This protein binds this small molecule.
Small molecule (SMILES): CC(=O)N[C@@H]1[C@@H](O)[C@H](O)[C@@H](CO)O[C@H]1O

Sequence of chain 1.B:
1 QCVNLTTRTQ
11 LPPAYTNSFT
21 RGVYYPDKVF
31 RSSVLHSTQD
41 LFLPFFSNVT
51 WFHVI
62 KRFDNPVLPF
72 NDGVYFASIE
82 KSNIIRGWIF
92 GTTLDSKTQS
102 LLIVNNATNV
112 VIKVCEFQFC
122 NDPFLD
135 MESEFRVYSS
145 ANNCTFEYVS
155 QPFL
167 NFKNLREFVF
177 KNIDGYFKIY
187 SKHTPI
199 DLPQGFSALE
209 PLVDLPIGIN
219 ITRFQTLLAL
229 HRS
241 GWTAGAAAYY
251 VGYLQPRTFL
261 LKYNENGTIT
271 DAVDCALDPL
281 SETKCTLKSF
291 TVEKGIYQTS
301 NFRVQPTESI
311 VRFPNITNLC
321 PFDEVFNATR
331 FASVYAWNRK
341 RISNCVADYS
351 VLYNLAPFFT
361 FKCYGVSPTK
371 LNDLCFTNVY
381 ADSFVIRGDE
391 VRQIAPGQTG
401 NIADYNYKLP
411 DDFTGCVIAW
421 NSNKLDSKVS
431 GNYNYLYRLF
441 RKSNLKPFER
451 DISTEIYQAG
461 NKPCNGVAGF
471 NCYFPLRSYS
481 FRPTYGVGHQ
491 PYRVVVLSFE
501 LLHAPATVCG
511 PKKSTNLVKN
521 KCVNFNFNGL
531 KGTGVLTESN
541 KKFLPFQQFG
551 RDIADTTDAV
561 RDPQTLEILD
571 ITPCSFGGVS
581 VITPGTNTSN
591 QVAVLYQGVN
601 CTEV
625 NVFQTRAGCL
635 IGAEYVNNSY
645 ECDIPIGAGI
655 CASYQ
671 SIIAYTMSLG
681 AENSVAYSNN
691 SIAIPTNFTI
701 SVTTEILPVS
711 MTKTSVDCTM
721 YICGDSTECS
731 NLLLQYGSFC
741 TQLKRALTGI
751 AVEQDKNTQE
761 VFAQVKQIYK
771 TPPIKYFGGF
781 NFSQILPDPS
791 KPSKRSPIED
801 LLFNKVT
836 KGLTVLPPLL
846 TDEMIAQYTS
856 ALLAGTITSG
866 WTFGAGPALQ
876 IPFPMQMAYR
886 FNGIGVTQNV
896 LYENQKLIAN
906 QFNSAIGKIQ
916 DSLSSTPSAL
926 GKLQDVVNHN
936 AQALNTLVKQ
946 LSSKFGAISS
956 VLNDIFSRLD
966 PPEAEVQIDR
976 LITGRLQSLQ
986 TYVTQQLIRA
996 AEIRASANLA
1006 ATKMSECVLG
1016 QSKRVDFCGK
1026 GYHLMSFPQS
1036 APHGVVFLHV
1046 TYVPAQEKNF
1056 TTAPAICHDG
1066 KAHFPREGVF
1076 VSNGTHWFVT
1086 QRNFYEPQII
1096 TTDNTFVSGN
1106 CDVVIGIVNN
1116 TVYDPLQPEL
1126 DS

Sequence of chain 1.C:
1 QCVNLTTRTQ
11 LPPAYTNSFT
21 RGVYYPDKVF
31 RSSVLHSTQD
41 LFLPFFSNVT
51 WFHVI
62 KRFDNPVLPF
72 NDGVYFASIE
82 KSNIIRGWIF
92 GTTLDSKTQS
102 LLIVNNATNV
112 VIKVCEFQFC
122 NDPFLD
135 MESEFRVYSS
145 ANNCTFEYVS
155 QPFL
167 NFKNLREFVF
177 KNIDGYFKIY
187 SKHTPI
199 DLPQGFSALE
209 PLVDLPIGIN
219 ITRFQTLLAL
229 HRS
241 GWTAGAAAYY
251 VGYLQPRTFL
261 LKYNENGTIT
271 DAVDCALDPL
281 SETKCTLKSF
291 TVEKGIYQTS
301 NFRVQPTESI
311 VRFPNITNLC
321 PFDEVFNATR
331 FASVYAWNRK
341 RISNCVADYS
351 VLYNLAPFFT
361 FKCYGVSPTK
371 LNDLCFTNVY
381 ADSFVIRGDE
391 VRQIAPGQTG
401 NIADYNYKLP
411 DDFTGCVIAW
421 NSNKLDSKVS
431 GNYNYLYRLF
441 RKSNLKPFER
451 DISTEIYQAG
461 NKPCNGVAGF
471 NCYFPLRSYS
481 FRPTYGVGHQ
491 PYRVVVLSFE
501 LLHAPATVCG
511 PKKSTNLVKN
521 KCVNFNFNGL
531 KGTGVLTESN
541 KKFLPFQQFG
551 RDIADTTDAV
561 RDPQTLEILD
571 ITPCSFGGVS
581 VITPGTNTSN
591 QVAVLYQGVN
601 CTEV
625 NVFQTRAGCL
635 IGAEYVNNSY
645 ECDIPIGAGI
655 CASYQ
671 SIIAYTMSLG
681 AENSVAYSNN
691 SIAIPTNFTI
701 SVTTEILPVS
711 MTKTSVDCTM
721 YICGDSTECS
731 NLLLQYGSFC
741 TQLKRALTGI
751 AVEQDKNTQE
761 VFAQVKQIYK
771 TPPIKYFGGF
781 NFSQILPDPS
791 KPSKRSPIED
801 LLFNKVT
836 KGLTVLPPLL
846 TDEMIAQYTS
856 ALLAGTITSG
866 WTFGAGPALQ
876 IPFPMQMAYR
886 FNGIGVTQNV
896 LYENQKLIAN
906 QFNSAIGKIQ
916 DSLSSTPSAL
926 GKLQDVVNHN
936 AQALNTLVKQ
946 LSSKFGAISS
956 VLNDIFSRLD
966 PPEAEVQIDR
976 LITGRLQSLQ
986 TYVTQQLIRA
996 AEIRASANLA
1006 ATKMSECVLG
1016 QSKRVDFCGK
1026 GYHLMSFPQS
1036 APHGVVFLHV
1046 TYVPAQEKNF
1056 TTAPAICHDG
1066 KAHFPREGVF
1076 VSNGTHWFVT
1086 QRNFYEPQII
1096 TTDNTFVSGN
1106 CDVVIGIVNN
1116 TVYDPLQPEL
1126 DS

Binding-site contacts:
Ligand atom O7 contacts residue TYR776 of chain 1.B at 3.7 Å.
Ligand atom C2 contacts residue ASN689 of chain 1.C at 2.5 Å.
Ligand atom O5 contacts residue ASN689 of chain 1.C at 2.4 Å (h-bond).
Ligand atom C1 contacts residue TYR776 of chain 1.B at 4.3 Å (hydrophobic).
Ligand atom C5 contacts residue ASN689 of chain 1.C at 3.7 Å.
Ligand atom C4 contacts residue ASN689 of chain 1.C at 4.2 Å.
Ligand atom C3 contacts residue ASN689 of chain 1.C at 3.8 Å.
Ligand atom N2 contacts residue ASN689 of chain 1.C at 2.9 Å (h-bond).
Ligand atom C7 contacts residue ASN689 of chain 1.C at 3.3 Å.
Ligand atom O5 contacts residue TYR776 of chain 1.B at 3.8 Å.
Ligand atom O6 contacts residue ILE774 of chain 1.B at 4.3 Å.
Ligand atom O7 contacts residue ASN689 of chain 1.C at 3.4 Å (h-bond).
Ligand atom O6 contacts residue TYR776 of chain 1.B at 3.5 Å.
Ligand atom C1 contacts residue ASN689 of chain 1.C at 1.4 Å.
Ligand atom C8 contacts residue ASN689 of chain 1.C at 4.4 Å.
Ligand atom C2 contacts residue TYR776 of chain 1.B at 3.9 Å (hydrophobic).
Ligand atom C4 contacts residue TYR776 of chain 1.B at 4.5 Å (hydrophobic).